The small molecule below binds the protein below.
Small molecule (SMILES): CCO[C@@H](Cc1ccc(OCCc2ccc(OS(C)(=O)=O)cc2)cc1)C(=O)O

Binding-site contacts:
Ligand atom C5 contacts residue HIS259 of chain 1.A at 3.5 Å.
Ligand atom C5 contacts residue SER99 of chain 1.A at 3.3 Å.
Ligand atom C40 contacts residue CYS94 of chain 1.A at 3.9 Å (hydrophobic).
Ligand atom C15 contacts residue SER99 of chain 1.A at 3.5 Å.
Ligand atom C1 contacts residue SER99 of chain 1.A at 3.5 Å.
Ligand atom O51 contacts residue ILE60 of chain 1.A at 3.6 Å.
Ligand atom O28 contacts residue CYS95 of chain 1.A at 3.9 Å.
Ligand atom C15 contacts residue TYR283 of chain 1.A at 3.5 Å (hydrophobic).
Ligand atom O18 contacts residue TYR283 of chain 1.A at 2.5 Å (h-bond).
Ligand atom C2 contacts residue HIS259 of chain 1.A at 3.5 Å.
Ligand atom C41 contacts residue CYS94 of chain 1.A at 3.7 Å (hydrophobic).
Ligand atom C21 contacts residue MET174 of chain 1.A at 3.6 Å (hydrophobic).
Ligand atom C19 contacts residue CYS95 of chain 1.A at 3.8 Å (hydrophobic).
Ligand atom O16 contacts residue SER99 of chain 1.A at 2.7 Å (h-bond).
Ligand atom O16 contacts residue TYR133 of chain 1.A at 2.6 Å (h-bond).
Ligand atom C11 contacts residue PHE92 of chain 1.A at 3.6 Å (hydrophobic).
Ligand atom C11 contacts residue ILE173 of chain 1.A at 3.7 Å (hydrophobic).
Ligand atom C35 contacts residue VAL151 of chain 1.A at 3.5 Å (hydrophobic).
Ligand atom O18 contacts residue TYR133 of chain 1.A at 3.4 Å (h-bond).
Ligand atom C21 contacts residue CYS95 of chain 1.A at 3.6 Å (hydrophobic).
Ligand atom C8 contacts residue CYS95 of chain 1.A at 3.7 Å (hydrophobic).
Ligand atom C15 contacts residue TYR133 of chain 1.A at 3.4 Å (hydrophobic).
Ligand atom C23 contacts residue CYS95 of chain 1.A at 3.8 Å (hydrophobic).
Ligand atom O18 contacts residue VAL263 of chain 1.A at 3.6 Å.
Ligand atom O45 contacts residue CYS94 of chain 1.A at 3.4 Å.
Ligand atom C26 contacts residue CYS95 of chain 1.A at 3.4 Å (hydrophobic).
Ligand atom C36 contacts residue VAL151 of chain 1.A at 3.6 Å (hydrophobic).
Ligand atom C11 contacts residue CYS95 of chain 1.A at 3.8 Å (hydrophobic).
Ligand atom C2 contacts residue SER99 of chain 1.A at 3.1 Å.
Ligand atom O18 contacts residue HIS259 of chain 1.A at 2.9 Å (h-bond).
Ligand atom C43 contacts residue VAL151 of chain 1.A at 3.8 Å (hydrophobic).
Ligand atom O7 contacts residue HIS259 of chain 1.A at 3.1 Å (h-bond).
Ligand atom O16 contacts residue LEU279 of chain 1.A at 3.4 Å.
Ligand atom C15 contacts residue HIS259 of chain 1.A at 3.4 Å.
Ligand atom C26 contacts residue SER99 of chain 1.A at 3.1 Å.
Ligand atom O51 contacts residue ILE158 of chain 1.A at 3.4 Å.
Ligand atom C32 contacts residue MET149 of chain 1.A at 3.5 Å (hydrophobic).
Ligand atom C24 contacts residue CYS95 of chain 1.A at 3.6 Å (hydrophobic).
Ligand atom C36 contacts residue CYS95 of chain 1.A at 3.9 Å (hydrophobic).
Ligand atom C47 contacts residue LEU66 of chain 1.A at 3.5 Å (hydrophobic).

Sequence of chain 1.A:
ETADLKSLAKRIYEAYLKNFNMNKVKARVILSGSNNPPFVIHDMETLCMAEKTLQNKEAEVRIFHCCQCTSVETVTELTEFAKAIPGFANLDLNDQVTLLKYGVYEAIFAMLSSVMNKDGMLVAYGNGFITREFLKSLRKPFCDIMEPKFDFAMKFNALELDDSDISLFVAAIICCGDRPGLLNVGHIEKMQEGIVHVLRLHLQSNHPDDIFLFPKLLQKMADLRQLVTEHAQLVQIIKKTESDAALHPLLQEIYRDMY